Sequence of chain 1.A:
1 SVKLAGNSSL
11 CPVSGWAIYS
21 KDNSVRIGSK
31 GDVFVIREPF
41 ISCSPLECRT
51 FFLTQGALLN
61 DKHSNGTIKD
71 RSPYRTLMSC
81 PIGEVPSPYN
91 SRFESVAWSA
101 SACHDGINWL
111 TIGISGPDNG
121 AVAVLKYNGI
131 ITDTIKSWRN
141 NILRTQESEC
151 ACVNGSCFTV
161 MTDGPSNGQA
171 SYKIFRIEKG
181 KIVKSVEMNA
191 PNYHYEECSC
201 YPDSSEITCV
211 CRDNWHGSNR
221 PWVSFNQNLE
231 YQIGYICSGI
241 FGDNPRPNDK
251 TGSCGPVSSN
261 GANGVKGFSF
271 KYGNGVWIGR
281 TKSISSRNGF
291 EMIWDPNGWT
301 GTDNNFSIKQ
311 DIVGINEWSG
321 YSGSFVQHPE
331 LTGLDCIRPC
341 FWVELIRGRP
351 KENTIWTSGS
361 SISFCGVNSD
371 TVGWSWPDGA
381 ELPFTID

This protein binds this small molecule.
Small molecule (SMILES): [H]/N=C(\N)N[C@H]1C=C(C(=O)O)O[C@@H]([C@H](O)[C@H](O)CO)[C@@H]1NC(C)=O

Binding-site contacts:
Ligand atom C3 contacts residue ASP70 of chain 1.A at 3.3 Å.
Ligand atom C3 contacts residue GLU38 of chain 1.A at 3.4 Å.
Ligand atom O6 contacts residue TYR321 of chain 1.A at 3.1 Å (h-bond).
Ligand atom O9 contacts residue SER166 of chain 1.A at 3.1 Å.
Ligand atom NE contacts residue GLU38 of chain 1.A at 3.2 Å (salt-bridge).
Ligand atom C11 contacts residue TRP98 of chain 1.A at 3.6 Å (hydrophobic).
Ligand atom NH2 contacts residue ASP70 of chain 1.A at 3.0 Å (salt-bridge).
Ligand atom O1B contacts residue ARG37 of chain 1.A at 2.8 Å (salt-bridge).
Ligand atom O1A contacts residue ARG287 of chain 1.A at 2.7 Å (salt-bridge).
Ligand atom NH1 contacts residue TRP98 of chain 1.A at 3.1 Å (h-bond).
Ligand atom NH2 contacts residue GLU38 of chain 1.A at 3.8 Å.
Ligand atom C9 contacts residue SER166 of chain 1.A at 3.4 Å.
Ligand atom C10 contacts residue ARG71 of chain 1.A at 3.8 Å.
Ligand atom C2 contacts residue TYR321 of chain 1.A at 2.8 Å (hydrophobic).
Ligand atom CZ contacts residue GLU38 of chain 1.A at 3.6 Å.
Ligand atom C1 contacts residue ARG287 of chain 1.A at 3.5 Å.
Ligand atom O6 contacts residue ARG212 of chain 1.A at 3.5 Å (salt-bridge).
Ligand atom O10 contacts residue ASP70 of chain 1.A at 3.3 Å.
Ligand atom NH1 contacts residue GLU147 of chain 1.A at 3.1 Å (salt-bridge).
Ligand atom C4 contacts residue GLU38 of chain 1.A at 3.7 Å.
Ligand atom O9 contacts residue GLU196 of chain 1.A at 2.6 Å (salt-bridge).
Ligand atom O9 contacts residue ARG144 of chain 1.A at 3.3 Å (salt-bridge).
Ligand atom C1 contacts residue TYR321 of chain 1.A at 3.1 Å (hydrophobic).
Ligand atom C6 contacts residue GLU197 of chain 1.A at 3.7 Å.
Ligand atom O1A contacts residue TYR321 of chain 1.A at 3.4 Å (h-bond).
Ligand atom C4 contacts residue TYR321 of chain 1.A at 3.8 Å (hydrophobic).
Ligand atom NH2 contacts residue ARG75 of chain 1.A at 3.3 Å (salt-bridge).
Ligand atom CZ contacts residue TRP98 of chain 1.A at 3.3 Å (hydrophobic).
Ligand atom O8 contacts residue GLU196 of chain 1.A at 2.7 Å (salt-bridge).
Ligand atom C3 contacts residue TYR321 of chain 1.A at 3.0 Å (hydrophobic).
Ligand atom O1B contacts residue ARG287 of chain 1.A at 2.9 Å (salt-bridge).
Ligand atom NH2 contacts residue TRP98 of chain 1.A at 2.7 Å (h-bond).
Ligand atom NE contacts residue ASP70 of chain 1.A at 3.0 Å (salt-bridge).
Ligand atom C9 contacts residue GLU196 of chain 1.A at 3.3 Å.
Ligand atom O10 contacts residue ARG71 of chain 1.A at 2.9 Å (salt-bridge).
Ligand atom C4 contacts residue ASP70 of chain 1.A at 3.5 Å.
Ligand atom O1A contacts residue ARG212 of chain 1.A at 3.2 Å (salt-bridge).
Ligand atom O1B contacts residue TYR321 of chain 1.A at 3.4 Å (h-bond).
Ligand atom O8 contacts residue ARG212 of chain 1.A at 3.4 Å.
Ligand atom C8 contacts residue GLU196 of chain 1.A at 3.5 Å.